Sequence of chain 1.A:
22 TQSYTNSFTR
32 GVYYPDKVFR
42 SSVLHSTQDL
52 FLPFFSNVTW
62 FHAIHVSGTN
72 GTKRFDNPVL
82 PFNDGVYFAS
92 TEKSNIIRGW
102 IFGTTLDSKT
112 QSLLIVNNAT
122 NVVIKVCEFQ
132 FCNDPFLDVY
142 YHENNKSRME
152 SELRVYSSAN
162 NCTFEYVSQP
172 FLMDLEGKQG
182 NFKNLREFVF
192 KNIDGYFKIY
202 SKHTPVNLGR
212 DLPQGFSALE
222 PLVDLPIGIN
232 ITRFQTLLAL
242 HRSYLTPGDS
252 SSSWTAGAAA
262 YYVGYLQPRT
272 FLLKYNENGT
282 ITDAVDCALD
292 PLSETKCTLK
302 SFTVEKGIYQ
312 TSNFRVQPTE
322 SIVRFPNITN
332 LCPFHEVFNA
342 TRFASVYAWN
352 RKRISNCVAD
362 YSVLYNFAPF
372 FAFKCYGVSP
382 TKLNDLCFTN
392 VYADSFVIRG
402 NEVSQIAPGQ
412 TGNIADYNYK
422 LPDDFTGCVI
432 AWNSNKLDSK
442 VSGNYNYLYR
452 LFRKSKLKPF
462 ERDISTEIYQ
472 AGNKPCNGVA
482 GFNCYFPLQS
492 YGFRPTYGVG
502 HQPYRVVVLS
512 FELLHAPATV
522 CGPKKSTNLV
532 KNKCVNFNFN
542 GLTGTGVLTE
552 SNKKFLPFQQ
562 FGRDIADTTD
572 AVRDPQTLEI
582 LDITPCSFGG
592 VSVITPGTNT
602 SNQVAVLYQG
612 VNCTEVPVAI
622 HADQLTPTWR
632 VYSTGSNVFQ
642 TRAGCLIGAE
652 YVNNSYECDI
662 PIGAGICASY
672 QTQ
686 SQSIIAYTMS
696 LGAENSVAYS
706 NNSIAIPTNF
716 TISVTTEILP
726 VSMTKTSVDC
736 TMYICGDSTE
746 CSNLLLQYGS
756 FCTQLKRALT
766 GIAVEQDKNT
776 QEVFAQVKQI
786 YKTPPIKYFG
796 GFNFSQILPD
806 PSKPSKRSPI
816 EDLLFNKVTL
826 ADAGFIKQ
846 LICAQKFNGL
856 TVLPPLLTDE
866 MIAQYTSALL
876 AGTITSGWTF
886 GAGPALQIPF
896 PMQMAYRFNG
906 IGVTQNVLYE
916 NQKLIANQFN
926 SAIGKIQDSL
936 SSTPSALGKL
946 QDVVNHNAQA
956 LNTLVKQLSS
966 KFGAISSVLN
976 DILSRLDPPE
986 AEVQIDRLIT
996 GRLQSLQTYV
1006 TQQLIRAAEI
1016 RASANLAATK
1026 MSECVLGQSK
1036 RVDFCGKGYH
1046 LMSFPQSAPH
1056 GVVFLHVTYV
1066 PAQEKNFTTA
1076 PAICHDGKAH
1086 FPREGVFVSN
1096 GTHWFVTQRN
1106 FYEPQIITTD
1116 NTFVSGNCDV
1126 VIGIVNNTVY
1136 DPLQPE

Binding-site contacts:
Ligand atom C8 contacts residue PHE56 of chain 1.A at 4.2 Å (hydrophobic).
Ligand atom C6 contacts residue TRP255 of chain 1.A at 4.1 Å (hydrophobic).
Ligand atom C7 contacts residue ASN58 of chain 1.A at 4.0 Å.
Ligand atom C3 contacts residue ASN58 of chain 1.A at 3.8 Å.
Ligand atom O6 contacts residue ASN58 of chain 1.A at 4.5 Å.
Ligand atom C4 contacts residue ASN58 of chain 1.A at 4.2 Å.
Ligand atom C2 contacts residue ASN58 of chain 1.A at 2.5 Å.
Ligand atom N2 contacts residue ASN58 of chain 1.A at 2.9 Å (h-bond).
Ligand atom C6 contacts residue TYR25 of chain 1.A at 4.3 Å (hydrophobic).
Ligand atom C5 contacts residue ASN58 of chain 1.A at 3.6 Å.
Ligand atom O5 contacts residue ASN58 of chain 1.A at 2.3 Å (h-bond).
Ligand atom C1 contacts residue ASN58 of chain 1.A at 1.4 Å.
Ligand atom O6 contacts residue TYR25 of chain 1.A at 3.2 Å.

The protein below binds the small molecule below.
Small molecule (SMILES): CC(=O)N[C@@H]1[C@@H](O)[C@H](O)[C@@H](CO)O[C@H]1O